The small molecule below binds the protein below.
Small molecule (SMILES): C[C@@H](C=O)NC(=O)[C@@H](N)[C@@H](C)O

Sequence of chain 1.A:
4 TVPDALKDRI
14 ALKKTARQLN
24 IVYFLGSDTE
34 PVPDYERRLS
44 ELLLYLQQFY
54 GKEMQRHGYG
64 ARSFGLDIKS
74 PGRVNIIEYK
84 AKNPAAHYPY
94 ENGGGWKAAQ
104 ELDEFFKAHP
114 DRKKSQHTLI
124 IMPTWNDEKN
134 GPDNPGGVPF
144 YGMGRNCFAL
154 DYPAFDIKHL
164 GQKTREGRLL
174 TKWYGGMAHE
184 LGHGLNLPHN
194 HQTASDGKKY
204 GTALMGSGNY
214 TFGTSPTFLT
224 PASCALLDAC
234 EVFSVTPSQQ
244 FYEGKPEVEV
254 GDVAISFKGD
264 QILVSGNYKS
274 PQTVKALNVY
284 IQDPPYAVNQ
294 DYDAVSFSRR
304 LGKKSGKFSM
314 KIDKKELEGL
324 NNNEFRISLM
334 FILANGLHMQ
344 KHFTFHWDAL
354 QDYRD

Binding-site contacts:
Ligand atom CA contacts residue ASN212 of chain 1.A at 4.5 Å.
Ligand atom CG2 contacts residue A2G1 of chain 1.C at 3.4 Å.
Ligand atom OG1 contacts residue A2G1 of chain 1.C at 1.4 Å.
Ligand atom CA contacts residue TYR295 of chain 1.A at 3.7 Å (hydrophobic).
Ligand atom O contacts residue TYR213 of chain 1.A at 3.8 Å.
Ligand atom CA contacts residue ACY1 of chain 1.E at 4.5 Å.
Ligand atom OG1 contacts residue ASN212 of chain 1.A at 4.5 Å.
Ligand atom N contacts residue ZN1 of chain 1.D at 4.5 Å.
Ligand atom N contacts residue A2G1 of chain 1.C at 4.1 Å.
Ligand atom O contacts residue A2G1 of chain 1.C at 3.4 Å.
Ligand atom CA contacts residue GLU183 of chain 1.A at 3.9 Å.
Ligand atom CG2 contacts residue GLU183 of chain 1.A at 3.1 Å.
Ligand atom CG2 contacts residue PHE143 of chain 1.A at 4.1 Å (hydrophobic).
Ligand atom CB contacts residue TYR295 of chain 1.A at 3.9 Å (hydrophobic).
Ligand atom CG2 contacts residue GLY179 of chain 1.A at 4.2 Å.
Ligand atom N contacts residue ASN212 of chain 1.A at 4.3 Å.
Ligand atom CG2 contacts residue HIS182 of chain 1.A at 4.2 Å.
Ligand atom CA contacts residue TYR295 of chain 1.A at 4.0 Å (hydrophobic).
Ligand atom CA contacts residue TYR213 of chain 1.A at 4.4 Å (hydrophobic).
Ligand atom N contacts residue A2G1 of chain 1.C at 4.0 Å.
Ligand atom O contacts residue TYR295 of chain 1.A at 4.0 Å.
Ligand atom CB contacts residue ASN212 of chain 1.A at 3.5 Å.
Ligand atom OG1 contacts residue PHE143 of chain 1.A at 4.5 Å.
Ligand atom N contacts residue ACY1 of chain 1.E at 3.4 Å.
Ligand atom C contacts residue TYR295 of chain 1.A at 3.5 Å (hydrophobic).
Ligand atom C contacts residue TYR213 of chain 1.A at 3.3 Å (hydrophobic).
Ligand atom C contacts residue A2G1 of chain 1.C at 4.1 Å.
Ligand atom OG1 contacts residue GLU183 of chain 1.A at 4.1 Å.
Ligand atom CG2 contacts residue ASN212 of chain 1.A at 3.4 Å.
Ligand atom N contacts residue GLU183 of chain 1.A at 3.1 Å (salt-bridge).
Ligand atom CB contacts residue A2G1 of chain 1.C at 2.3 Å.
Ligand atom CB contacts residue GLU183 of chain 1.A at 3.9 Å.
Ligand atom CA contacts residue A2G1 of chain 1.C at 3.4 Å.
Ligand atom N contacts residue TYR295 of chain 1.A at 3.2 Å (h-bond).
Ligand atom C contacts residue A2G1 of chain 1.C at 3.5 Å.
Ligand atom O contacts residue A2G1 of chain 1.C at 3.3 Å (h-bond).
Ligand atom CB contacts residue TYR213 of chain 1.A at 4.2 Å (hydrophobic).